Sequence of chain 1.BD:
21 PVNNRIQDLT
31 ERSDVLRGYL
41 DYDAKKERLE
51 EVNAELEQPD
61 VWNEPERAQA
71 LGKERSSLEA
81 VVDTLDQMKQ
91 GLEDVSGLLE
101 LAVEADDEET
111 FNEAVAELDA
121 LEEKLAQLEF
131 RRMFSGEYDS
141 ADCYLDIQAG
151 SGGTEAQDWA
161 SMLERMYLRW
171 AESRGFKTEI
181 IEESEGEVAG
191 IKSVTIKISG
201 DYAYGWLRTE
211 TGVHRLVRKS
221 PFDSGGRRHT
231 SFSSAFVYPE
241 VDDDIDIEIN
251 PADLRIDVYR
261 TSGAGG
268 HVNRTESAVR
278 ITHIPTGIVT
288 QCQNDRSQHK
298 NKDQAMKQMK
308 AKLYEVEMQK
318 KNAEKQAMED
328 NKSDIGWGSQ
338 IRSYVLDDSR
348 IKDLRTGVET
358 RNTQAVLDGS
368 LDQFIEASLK

Sequence of chain 1.LB:
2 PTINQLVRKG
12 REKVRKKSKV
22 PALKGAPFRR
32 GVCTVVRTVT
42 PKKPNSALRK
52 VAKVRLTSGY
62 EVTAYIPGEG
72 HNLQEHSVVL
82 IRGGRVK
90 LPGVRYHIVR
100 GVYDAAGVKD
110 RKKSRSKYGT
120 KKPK

Binding-site contacts:
Ligand atom N3 contacts residue HIS229 of chain 1.BD at 3.9 Å.
Ligand atom N3 contacts residue THR154 of chain 1.BD at 3.9 Å.
Ligand atom C4 contacts residue HIS229 of chain 1.BD at 3.9 Å.
Ligand atom N1 contacts residue ARG228 of chain 1.BD at 3.4 Å.
Ligand atom N3 contacts residue GLY152 of chain 1.BD at 3.8 Å.
Ligand atom N1 contacts residue HIS229 of chain 1.BD at 3.6 Å.
Ligand atom N6 contacts residue SER220 of chain 1.BD at 2.7 Å (h-bond).
Ligand atom O4 contacts residue GLY153 of chain 1.BD at 3.3 Å (h-bond).
Ligand atom C6 contacts residue ARG228 of chain 1.BD at 3.5 Å.
Ligand atom N3 contacts residue ARG228 of chain 1.BD at 3.4 Å (salt-bridge).
Ligand atom O2' contacts residue ARG227 of chain 1.BD at 3.4 Å.
Ligand atom C8 contacts residue ARG228 of chain 1.BD at 3.6 Å.
Ligand atom C4 contacts residue THR154 of chain 1.BD at 3.7 Å.
Ligand atom N3 contacts residue GLY153 of chain 1.BD at 2.9 Å (h-bond).
Ligand atom O4 contacts residue GLU155 of chain 1.BD at 3.6 Å.
Ligand atom O2' contacts residue ARG228 of chain 1.BD at 3.8 Å.
Ligand atom N6 contacts residue VAL217 of chain 1.BD at 3.9 Å.
Ligand atom C6 contacts residue HIS229 of chain 1.BD at 3.9 Å.
Ligand atom C2 contacts residue HIS229 of chain 1.BD at 3.5 Å.
Ligand atom O3' contacts residue ARG227 of chain 1.BD at 3.9 Å.
Ligand atom C2 contacts residue GLY153 of chain 1.BD at 3.9 Å.
Ligand atom C5 contacts residue ARG228 of chain 1.BD at 3.0 Å.
Ligand atom O2 contacts residue GLY153 of chain 1.BD at 3.3 Å (h-bond).
Ligand atom N7 contacts residue ARG228 of chain 1.BD at 3.4 Å (salt-bridge).
Ligand atom C4 contacts residue GLY153 of chain 1.BD at 3.5 Å.
Ligand atom C2' contacts residue ARG227 of chain 1.BD at 3.9 Å.
Ligand atom O4 contacts residue PHE222 of chain 1.BD at 3.7 Å.
Ligand atom N6 contacts residue ASP223 of chain 1.BD at 3.7 Å.
Ligand atom C5' contacts residue HIS229 of chain 1.BD at 3.8 Å.
Ligand atom N1 contacts residue SER220 of chain 1.BD at 3.0 Å (h-bond).
Ligand atom C4 contacts residue ARG228 of chain 1.BD at 2.9 Å.
Ligand atom C2 contacts residue GLU155 of chain 1.BD at 3.6 Å.
Ligand atom C2 contacts residue ARG228 of chain 1.BD at 3.6 Å.
Ligand atom C2' contacts residue ARG228 of chain 1.BD at 3.9 Å.
Ligand atom C3' contacts residue ARG227 of chain 1.BD at 3.3 Å.
Ligand atom N1 contacts residue GLU155 of chain 1.BD at 3.2 Å.
Ligand atom N9 contacts residue ARG228 of chain 1.BD at 3.3 Å (salt-bridge).
Ligand atom C6 contacts residue SER220 of chain 1.BD at 3.3 Å.
Ligand atom N6 contacts residue THR230 of chain 1.BD at 2.8 Å (h-bond).
Ligand atom O4 contacts residue THR154 of chain 1.BD at 3.4 Å.

This small molecule binds to this protein.
Small molecule (SMILES): Nc1nc(=O)c2ncn([C@@H]3O[C@H](CO[P](=O)(O)O[C@H]4[C@@H](O)[C@H](n5ccc(=O)[nH]c5=O)O[C@@H]4CO[P](=O)(O)O[C@H]4[C@@H](O)[C@H](n5cnc6c(N)ncnc65)O[C@@H]4COP(=O)=O)[C@@H](O[P](=O)(O)OC[C@H]4O[C@@H](n5ccc(=O)[nH]c5=O)[C@H](O)[C@@H]4O[P](=O)(O)OC[C@H]4O[C@@H](n5cnc6c(N)ncnc65)[C@H](O)[C@@H]4O[P](=O)(O)OC[C@H]4O[C@@H](n5cnc6c(N)ncnc65)[C@H](O)[C@@H]4O)[C@H]3O)c2[nH]1